A protein and the small-molecule ligand that binds it are described below.
Small molecule (SMILES): Nc1ncnc2[nH]cnc12

Sequence of chain 1.C:
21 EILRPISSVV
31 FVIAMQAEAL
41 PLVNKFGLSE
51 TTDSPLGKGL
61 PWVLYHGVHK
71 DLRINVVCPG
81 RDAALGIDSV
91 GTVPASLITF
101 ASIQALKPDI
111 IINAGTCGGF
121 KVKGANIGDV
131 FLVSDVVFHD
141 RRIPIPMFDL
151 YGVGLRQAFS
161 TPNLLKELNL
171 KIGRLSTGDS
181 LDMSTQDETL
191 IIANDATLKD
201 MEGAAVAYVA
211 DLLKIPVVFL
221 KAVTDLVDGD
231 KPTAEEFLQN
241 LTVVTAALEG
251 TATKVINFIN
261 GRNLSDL

Binding-site contacts:
Ligand atom N3 contacts residue ASP200 of chain 1.C at 3.4 Å.
Ligand atom C2 contacts residue SAH1 of chain 1.N at 0.2 Å.
Ligand atom N9 contacts residue CYS117 of chain 1.C at 3.6 Å.
Ligand atom C4 contacts residue SAH1 of chain 1.N at 0.4 Å.
Ligand atom N7 contacts residue GLY118 of chain 1.C at 3.2 Å (h-bond).
Ligand atom N6 contacts residue SAH1 of chain 1.N at 0.3 Å (h-bond).
Ligand atom N7 contacts residue THR224 of chain 1.C at 3.6 Å (h-bond).
Ligand atom N3 contacts residue LYS199 of chain 1.C at 3.5 Å (salt-bridge).
Ligand atom C6 contacts residue LEU181 of chain 1.C at 3.7 Å (hydrophobic).
Ligand atom N1 contacts residue SAH1 of chain 1.N at 0.2 Å (h-bond).
Ligand atom N3 contacts residue SAH1 of chain 1.N at 0.2 Å (h-bond).
Ligand atom N1 contacts residue LEU181 of chain 1.C at 3.3 Å (h-bond).
Ligand atom C8 contacts residue CYS117 of chain 1.C at 3.4 Å (hydrophobic).
Ligand atom N7 contacts residue SAH1 of chain 1.N at 0.4 Å (h-bond).
Ligand atom N9 contacts residue THR116 of chain 1.C at 3.8 Å.
Ligand atom N9 contacts residue SAH1 of chain 1.N at 0.4 Å (h-bond).
Ligand atom C5 contacts residue CYS117 of chain 1.C at 3.8 Å (hydrophobic).
Ligand atom C8 contacts residue ASP225 of chain 1.C at 3.5 Å.
Ligand atom C2 contacts residue ASP200 of chain 1.C at 3.8 Å.
Ligand atom C6 contacts residue SAH1 of chain 1.N at 0.2 Å.
Ligand atom N6 contacts residue THR233 of chain 1.C at 3.6 Å.
Ligand atom N1 contacts residue LYS199 of chain 1.C at 2.8 Å (salt-bridge).
Ligand atom C8 contacts residue PHE237 of chain 1.C at 3.7 Å (hydrophobic).
Ligand atom C4 contacts residue LYS199 of chain 1.C at 3.6 Å.
Ligand atom C5 contacts residue SAH1 of chain 1.N at 0.3 Å.
Ligand atom C5 contacts residue GLY118 of chain 1.C at 3.3 Å.
Ligand atom N6 contacts residue LEU181 of chain 1.C at 3.7 Å.
Ligand atom C2 contacts residue LYS199 of chain 1.C at 3.2 Å.
Ligand atom N6 contacts residue GLY118 of chain 1.C at 3.7 Å.
Ligand atom C8 contacts residue SAH1 of chain 1.N at 0.5 Å.
Ligand atom C5 contacts residue LEU181 of chain 1.C at 3.6 Å (hydrophobic).
Ligand atom N3 contacts residue MET201 of chain 1.C at 3.5 Å.
Ligand atom N6 contacts residue VAL227 of chain 1.C at 3.7 Å.
Ligand atom C4 contacts residue LEU181 of chain 1.C at 3.7 Å (hydrophobic).
Ligand atom N6 contacts residue ASP225 of chain 1.C at 2.9 Å (salt-bridge).
Ligand atom C8 contacts residue THR224 of chain 1.C at 3.4 Å.
Ligand atom N7 contacts residue CYS117 of chain 1.C at 3.3 Å.
Ligand atom N7 contacts residue ASP225 of chain 1.C at 2.7 Å (salt-bridge).
Ligand atom C6 contacts residue GLY118 of chain 1.C at 3.7 Å.
Ligand atom C8 contacts residue GLY118 of chain 1.C at 3.6 Å.